Sequence of chain 1.B:
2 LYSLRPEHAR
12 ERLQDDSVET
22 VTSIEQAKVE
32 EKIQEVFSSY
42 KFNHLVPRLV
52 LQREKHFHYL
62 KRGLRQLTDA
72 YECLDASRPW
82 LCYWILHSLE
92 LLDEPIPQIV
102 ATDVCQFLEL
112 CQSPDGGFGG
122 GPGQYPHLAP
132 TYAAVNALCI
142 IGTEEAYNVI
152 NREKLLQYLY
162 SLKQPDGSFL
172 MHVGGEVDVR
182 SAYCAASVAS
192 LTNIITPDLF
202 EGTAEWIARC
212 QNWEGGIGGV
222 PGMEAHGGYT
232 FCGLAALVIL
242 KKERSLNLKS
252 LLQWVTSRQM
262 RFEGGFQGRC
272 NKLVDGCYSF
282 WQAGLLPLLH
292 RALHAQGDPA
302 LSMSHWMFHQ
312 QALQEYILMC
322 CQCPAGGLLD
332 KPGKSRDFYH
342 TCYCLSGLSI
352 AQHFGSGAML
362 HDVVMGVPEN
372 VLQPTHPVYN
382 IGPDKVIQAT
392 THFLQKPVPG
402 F

This small molecule binds to this protein.
Small molecule (SMILES): Cn1cncc1C[C@H](NCc1ccc(C#N)cc1)C(=O)N1CCC(C#N)=C(c2cccc3ccccc23)C1

Sequence of chain 1.A:
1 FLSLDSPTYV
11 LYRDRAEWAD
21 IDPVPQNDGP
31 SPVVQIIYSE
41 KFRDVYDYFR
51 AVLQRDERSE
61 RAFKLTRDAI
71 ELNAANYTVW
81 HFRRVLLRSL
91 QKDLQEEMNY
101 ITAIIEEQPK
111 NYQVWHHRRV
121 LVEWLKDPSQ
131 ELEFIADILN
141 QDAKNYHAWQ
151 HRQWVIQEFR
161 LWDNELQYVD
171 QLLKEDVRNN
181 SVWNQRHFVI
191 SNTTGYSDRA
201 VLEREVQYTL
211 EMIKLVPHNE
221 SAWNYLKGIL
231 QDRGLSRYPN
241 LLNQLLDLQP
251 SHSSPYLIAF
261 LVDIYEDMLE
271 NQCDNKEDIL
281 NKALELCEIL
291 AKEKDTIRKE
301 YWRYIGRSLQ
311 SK

Binding-site contacts:
Ligand atom C24 contacts residue TYR112 of chain 1.A at 3.8 Å (hydrophobic).
Ligand atom C30 contacts residue TRP81 of chain 1.B at 3.6 Å (hydrophobic).
Ligand atom C13 contacts residue LEU75 of chain 1.B at 3.5 Å (hydrophobic).
Ligand atom O20 contacts residue HFP1 of chain 1.D at 3.3 Å (h-bond).
Ligand atom C15 contacts residue TRP85 of chain 1.B at 3.6 Å (hydrophobic).
Ligand atom C13 contacts residue TRP85 of chain 1.B at 3.2 Å (hydrophobic).
Ligand atom C37 contacts residue TYR112 of chain 1.A at 2.9 Å (hydrophobic).
Ligand atom C3 contacts residue ZN1 of chain 1.C at 3.6 Å.
Ligand atom N38 contacts residue HFP1 of chain 1.D at 3.6 Å.
Ligand atom C15 contacts residue LEU75 of chain 1.B at 3.0 Å (hydrophobic).
Ligand atom C15 contacts residue TYR72 of chain 1.B at 3.8 Å (hydrophobic).
Ligand atom C15 contacts residue ASP338 of chain 1.B at 3.7 Å.
Ligand atom N38 contacts residue ARG181 of chain 1.B at 3.1 Å.
Ligand atom C32 contacts residue TRP85 of chain 1.B at 3.8 Å (hydrophobic).
Ligand atom C28 contacts residue HFP1 of chain 1.D at 3.3 Å.
Ligand atom C3 contacts residue ASP331 of chain 1.B at 3.6 Å.
Ligand atom N16 contacts residue TYR72 of chain 1.B at 3.1 Å.
Ligand atom N38 contacts residue TYR112 of chain 1.A at 2.5 Å (h-bond).
Ligand atom C37 contacts residue HFP1 of chain 1.D at 3.5 Å.
Ligand atom C32 contacts residue TRP81 of chain 1.B at 3.5 Å (hydrophobic).
Ligand atom N16 contacts residue LEU75 of chain 1.B at 3.3 Å.
Ligand atom C33 contacts residue SER78 of chain 1.B at 3.7 Å.
Ligand atom C23 contacts residue TYR112 of chain 1.A at 3.5 Å (hydrophobic).
Ligand atom C13 contacts residue TYR340 of chain 1.B at 3.7 Å (hydrophobic).
Ligand atom C3 contacts residue HIS341 of chain 1.B at 3.5 Å.
Ligand atom N4 contacts residue ZN1 of chain 1.C at 2.7 Å.
Ligand atom N4 contacts residue ASP276 of chain 1.B at 3.6 Å (salt-bridge).
Ligand atom C5 contacts residue HIS341 of chain 1.B at 3.4 Å.
Ligand atom N16 contacts residue TRP85 of chain 1.B at 3.6 Å.
Ligand atom N16 contacts residue PHE339 of chain 1.B at 3.6 Å.
Ligand atom C29 contacts residue HFP1 of chain 1.D at 3.4 Å.
Ligand atom C12 contacts residue LEU75 of chain 1.B at 3.9 Å (hydrophobic).
Ligand atom N16 contacts residue ASP338 of chain 1.B at 3.6 Å.
Ligand atom C14 contacts residue LEU75 of chain 1.B at 3.2 Å (hydrophobic).
Ligand atom C22 contacts residue HFP1 of chain 1.D at 3.8 Å.
Ligand atom C23 contacts residue HFP1 of chain 1.D at 3.2 Å.
Ligand atom N4 contacts residue HIS341 of chain 1.B at 2.8 Å.
Ligand atom C30 contacts residue HFP1 of chain 1.D at 3.8 Å.
Ligand atom C5 contacts residue ZN1 of chain 1.C at 3.6 Å.
Ligand atom C24 contacts residue HFP1 of chain 1.D at 3.6 Å.